Sequence of chain 2.B:
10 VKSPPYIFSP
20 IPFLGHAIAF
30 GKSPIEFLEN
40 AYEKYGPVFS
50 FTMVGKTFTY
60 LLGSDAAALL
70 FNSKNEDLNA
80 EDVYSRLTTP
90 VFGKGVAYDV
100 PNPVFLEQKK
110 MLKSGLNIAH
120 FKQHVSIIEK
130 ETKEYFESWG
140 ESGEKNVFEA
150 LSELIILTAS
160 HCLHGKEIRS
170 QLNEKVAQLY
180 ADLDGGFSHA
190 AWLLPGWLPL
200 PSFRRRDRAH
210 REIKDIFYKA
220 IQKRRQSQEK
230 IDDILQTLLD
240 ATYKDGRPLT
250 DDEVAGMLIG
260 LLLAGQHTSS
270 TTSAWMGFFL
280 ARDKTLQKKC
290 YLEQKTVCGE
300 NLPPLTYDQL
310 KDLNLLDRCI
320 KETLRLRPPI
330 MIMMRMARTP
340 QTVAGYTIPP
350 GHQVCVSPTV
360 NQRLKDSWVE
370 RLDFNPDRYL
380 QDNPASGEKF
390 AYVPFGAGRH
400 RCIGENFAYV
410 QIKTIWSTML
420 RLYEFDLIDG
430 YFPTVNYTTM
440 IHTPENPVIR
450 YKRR

A protein and the small-molecule ligand that binds it are described below.
Small molecule (SMILES): CC(=O)N1CCN(c2ccc(OC[C@H]3CO[C@](Cn4ccnc4)(c4ccc(Cl)cc4Cl)O3)cc2)CC1

Binding-site contacts:
Ligand atom C10 contacts residue GLY259 of chain 2.B at 3.9 Å.
Ligand atom C1 contacts residue HEM1 of chain 2.G at 2.9 Å.
Ligand atom C3 contacts residue ILE329 of chain 2.B at 3.9 Å (hydrophobic).
Ligand atom O1 contacts residue TYR97 of chain 2.B at 3.7 Å.
Ligand atom O2 contacts residue PHE186 of chain 2.B at 3.8 Å.
Ligand atom CL1 contacts residue GLY259 of chain 2.B at 3.2 Å.
Ligand atom CL1 contacts residue HEM1 of chain 2.G at 4.0 Å.
Ligand atom C21 contacts residue MET333 of chain 2.B at 3.1 Å (hydrophobic).
Ligand atom C3 contacts residue THR267 of chain 2.B at 3.7 Å.
Ligand atom C2 contacts residue THR267 of chain 2.B at 3.4 Å.
Ligand atom C6 contacts residue TYR97 of chain 2.B at 4.0 Å (hydrophobic).
Ligand atom N2 contacts residue ALA263 of chain 2.B at 3.9 Å.
Ligand atom N1 contacts residue ILE329 of chain 2.B at 3.9 Å.
Ligand atom C13 contacts residue TYR97 of chain 2.B at 3.6 Å (hydrophobic).
Ligand atom O4 contacts residue PHE29 of chain 2.B at 3.9 Å.
Ligand atom C6 contacts residue TYR83 of chain 2.B at 3.8 Å (hydrophobic).
Ligand atom C7 contacts residue PHE186 of chain 2.B at 3.8 Å (hydrophobic).
Ligand atom C26 contacts residue TRP191 of chain 2.B at 3.5 Å (hydrophobic).
Ligand atom C19 contacts residue ILE331 of chain 2.B at 3.2 Å (hydrophobic).
Ligand atom C2 contacts residue ALA263 of chain 2.B at 3.3 Å (hydrophobic).
Ligand atom C9 contacts residue PHE91 of chain 2.B at 4.0 Å (hydrophobic).
Ligand atom C22 contacts residue MET439 of chain 2.B at 3.9 Å (hydrophobic).
Ligand atom C2 contacts residue HEM1 of chain 2.G at 3.4 Å.
Ligand atom C21 contacts residue TRP191 of chain 2.B at 3.9 Å (hydrophobic).
Ligand atom C20 contacts residue ILE331 of chain 2.B at 3.1 Å (hydrophobic).
Ligand atom C15 contacts residue TYR83 of chain 2.B at 3.8 Å (hydrophobic).
Ligand atom N3 contacts residue MET439 of chain 2.B at 3.9 Å.
Ligand atom N2 contacts residue HEM1 of chain 2.G at 2.2 Å.
Ligand atom C20 contacts residue TYR83 of chain 2.B at 4.0 Å (hydrophobic).
Ligand atom C12 contacts residue HEM1 of chain 2.G at 3.8 Å.
Ligand atom C10 contacts residue ALA263 of chain 2.B at 3.7 Å (hydrophobic).
Ligand atom C26 contacts residue PHE57 of chain 2.B at 3.8 Å (hydrophobic).
Ligand atom C22 contacts residue TRP191 of chain 2.B at 3.9 Å (hydrophobic).
Ligand atom CL2 contacts residue PHE186 of chain 2.B at 3.7 Å.
Ligand atom C14 contacts residue TYR83 of chain 2.B at 3.2 Å (hydrophobic).
Ligand atom C4 contacts residue ILE329 of chain 2.B at 3.8 Å (hydrophobic).
Ligand atom C3 contacts residue ALA263 of chain 2.B at 3.9 Å (hydrophobic).
Ligand atom C24 contacts residue ILE331 of chain 2.B at 4.0 Å (hydrophobic).
Ligand atom C10 contacts residue PHE91 of chain 2.B at 3.5 Å (hydrophobic).
Ligand atom C13 contacts residue HEM1 of chain 2.G at 3.9 Å.